Binding-site contacts:
Ligand atom F25 contacts residue ILE296 of chain 1.C at 3.6 Å.
Ligand atom C18 contacts residue ASP234 of chain 1.C at 3.9 Å.
Ligand atom C1 contacts residue GLN238 of chain 1.C at 3.7 Å.
Ligand atom N4 contacts residue PHE288 of chain 1.C at 3.5 Å.
Ligand atom C16 contacts residue HIS82 of chain 1.C at 3.4 Å.
Ligand atom N5 contacts residue ILE252 of chain 1.C at 3.4 Å.
Ligand atom F26 contacts residue THR231 of chain 1.C at 3.5 Å.
Ligand atom C10 contacts residue TYR253 of chain 1.C at 3.4 Å (hydrophobic).
Ligand atom C2 contacts residue ILE252 of chain 1.C at 3.7 Å (hydrophobic).
Ligand atom C19 contacts residue ASP234 of chain 1.C at 3.7 Å.
Ligand atom C1 contacts residue ILE252 of chain 1.C at 3.0 Å (hydrophobic).
Ligand atom C6 contacts residue PHE288 of chain 1.C at 3.7 Å (hydrophobic).
Ligand atom C2 contacts residue PHE288 of chain 1.C at 3.4 Å (hydrophobic).
Ligand atom C19 contacts residue THR194 of chain 1.C at 3.2 Å.
Ligand atom O12 contacts residue LEU235 of chain 1.C at 3.5 Å.
Ligand atom F25 contacts residue LEU235 of chain 1.C at 3.6 Å.
Ligand atom C8 contacts residue PHE288 of chain 1.C at 3.7 Å (hydrophobic).
Ligand atom F27 contacts residue HIS199 of chain 1.C at 3.2 Å.
Ligand atom N9 contacts residue PHE288 of chain 1.C at 3.6 Å.
Ligand atom N9 contacts residue PHE256 of chain 1.C at 3.9 Å.
Ligand atom F25 contacts residue ILE292 of chain 1.C at 3.3 Å.
Ligand atom C11 contacts residue PHE288 of chain 1.C at 3.7 Å (hydrophobic).
Ligand atom O23 contacts residue THR194 of chain 1.C at 3.5 Å (h-bond).
Ligand atom C6 contacts residue GLN285 of chain 1.C at 3.3 Å.
Ligand atom F25 contacts residue LEU196 of chain 1.C at 3.7 Å.
Ligand atom C10 contacts residue PHE288 of chain 1.C at 3.8 Å (hydrophobic).
Ligand atom C6 contacts residue TYR253 of chain 1.C at 3.8 Å (hydrophobic).
Ligand atom C1 contacts residue PHE288 of chain 1.C at 3.5 Å (hydrophobic).
Ligand atom C7 contacts residue PHE288 of chain 1.C at 3.7 Å (hydrophobic).
Ligand atom C22 contacts residue PHE288 of chain 1.C at 3.8 Å (hydrophobic).
Ligand atom F27 contacts residue THR231 of chain 1.C at 3.2 Å.
Ligand atom F26 contacts residue LEU235 of chain 1.C at 3.9 Å.
Ligand atom O23 contacts residue LEU196 of chain 1.C at 3.4 Å.
Ligand atom C3 contacts residue PHE288 of chain 1.C at 3.5 Å (hydrophobic).
Ligand atom C8 contacts residue PHE256 of chain 1.C at 3.6 Å (hydrophobic).
Ligand atom C20 contacts residue THR194 of chain 1.C at 3.8 Å.
Ligand atom N5 contacts residue GLN238 of chain 1.C at 3.8 Å.
Ligand atom C10 contacts residue LEU284 of chain 1.C at 3.7 Å (hydrophobic).
Ligand atom N5 contacts residue PHE288 of chain 1.C at 3.5 Å.
Ligand atom N5 contacts residue GLN285 of chain 1.C at 3.6 Å.

A protein and the small-molecule ligand that binds it are described below.
Small molecule (SMILES): CC[C@@H](NC(=O)c1cnn2cc(C)cnc12)c1ccc(OC(F)(F)F)cc1

Sequence of chain 1.C:
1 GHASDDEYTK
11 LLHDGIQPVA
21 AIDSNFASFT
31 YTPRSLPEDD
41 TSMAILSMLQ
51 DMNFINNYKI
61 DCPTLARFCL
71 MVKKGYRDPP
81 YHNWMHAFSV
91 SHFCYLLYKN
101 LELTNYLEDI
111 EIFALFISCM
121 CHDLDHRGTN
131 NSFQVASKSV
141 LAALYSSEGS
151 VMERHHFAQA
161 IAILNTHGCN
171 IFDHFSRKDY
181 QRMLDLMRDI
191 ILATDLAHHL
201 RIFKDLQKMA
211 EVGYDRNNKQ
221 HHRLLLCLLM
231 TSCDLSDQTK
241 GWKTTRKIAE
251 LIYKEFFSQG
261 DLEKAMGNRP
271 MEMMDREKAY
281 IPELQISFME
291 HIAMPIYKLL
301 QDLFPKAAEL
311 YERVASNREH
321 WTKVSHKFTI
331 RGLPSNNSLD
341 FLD